Sequence of chain 23.A:
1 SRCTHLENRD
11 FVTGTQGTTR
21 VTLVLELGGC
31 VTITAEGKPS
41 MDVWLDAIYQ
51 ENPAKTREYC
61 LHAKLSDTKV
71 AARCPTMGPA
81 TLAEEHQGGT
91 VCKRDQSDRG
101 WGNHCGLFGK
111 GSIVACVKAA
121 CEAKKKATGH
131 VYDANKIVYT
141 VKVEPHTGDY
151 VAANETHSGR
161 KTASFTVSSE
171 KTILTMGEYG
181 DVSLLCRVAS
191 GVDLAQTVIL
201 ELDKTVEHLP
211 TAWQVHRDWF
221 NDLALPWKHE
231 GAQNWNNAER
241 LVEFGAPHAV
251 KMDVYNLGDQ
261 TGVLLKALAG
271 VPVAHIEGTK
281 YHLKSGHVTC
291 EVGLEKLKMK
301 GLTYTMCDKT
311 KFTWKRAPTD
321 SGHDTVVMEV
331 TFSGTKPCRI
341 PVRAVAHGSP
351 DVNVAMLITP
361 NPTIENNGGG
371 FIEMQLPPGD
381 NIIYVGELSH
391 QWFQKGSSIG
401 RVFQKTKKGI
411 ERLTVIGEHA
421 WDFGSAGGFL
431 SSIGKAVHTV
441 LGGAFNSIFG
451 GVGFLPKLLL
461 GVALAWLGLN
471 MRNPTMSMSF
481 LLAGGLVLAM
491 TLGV

Sequence of chain 23.B:
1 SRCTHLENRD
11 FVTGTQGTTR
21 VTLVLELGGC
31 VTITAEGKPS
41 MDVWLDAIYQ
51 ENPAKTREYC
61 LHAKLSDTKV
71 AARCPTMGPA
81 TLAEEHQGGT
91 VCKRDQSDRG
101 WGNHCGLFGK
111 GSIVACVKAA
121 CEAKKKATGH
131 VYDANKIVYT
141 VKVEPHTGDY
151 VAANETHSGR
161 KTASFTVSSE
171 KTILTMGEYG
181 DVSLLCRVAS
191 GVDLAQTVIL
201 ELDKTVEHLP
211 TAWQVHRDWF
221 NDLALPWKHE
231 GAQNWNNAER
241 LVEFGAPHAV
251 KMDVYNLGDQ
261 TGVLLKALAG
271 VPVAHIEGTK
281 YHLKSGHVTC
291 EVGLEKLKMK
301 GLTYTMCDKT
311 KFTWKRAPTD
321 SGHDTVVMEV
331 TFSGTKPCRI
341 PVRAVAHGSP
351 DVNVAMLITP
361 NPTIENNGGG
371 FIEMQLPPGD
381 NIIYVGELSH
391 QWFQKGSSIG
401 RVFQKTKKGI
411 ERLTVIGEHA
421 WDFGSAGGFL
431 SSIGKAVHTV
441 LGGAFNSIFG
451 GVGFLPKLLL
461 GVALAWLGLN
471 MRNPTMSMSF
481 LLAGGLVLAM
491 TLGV

Binding-site contacts:
Ligand atom C4 contacts residue ASN154 of chain 23.A at 4.2 Å.
Ligand atom O7 contacts residue ASN154 of chain 23.A at 3.4 Å (h-bond).
Ligand atom C5 contacts residue HIS104 of chain 23.B at 3.2 Å.
Ligand atom C4 contacts residue HIS104 of chain 23.B at 4.5 Å.
Ligand atom C1 contacts residue HIS104 of chain 23.B at 3.7 Å.
Ligand atom C1 contacts residue ASN154 of chain 23.A at 1.4 Å.
Ligand atom C6 contacts residue VAL250 of chain 23.B at 4.3 Å (hydrophobic).
Ligand atom N2 contacts residue ASN154 of chain 23.A at 2.9 Å (h-bond).
Ligand atom C6 contacts residue HIS104 of chain 23.B at 3.5 Å.
Ligand atom C8 contacts residue ASN154 of chain 23.A at 3.7 Å.
Ligand atom C5 contacts residue ASN154 of chain 23.A at 3.6 Å.
Ligand atom C3 contacts residue ASN154 of chain 23.A at 3.8 Å.
Ligand atom O5 contacts residue ASN154 of chain 23.A at 2.3 Å (h-bond).
Ligand atom C7 contacts residue ASN154 of chain 23.A at 3.4 Å.
Ligand atom C8 contacts residue HIS104 of chain 23.B at 4.5 Å.
Ligand atom C2 contacts residue ASN154 of chain 23.A at 2.4 Å.
Ligand atom O5 contacts residue HIS104 of chain 23.B at 3.1 Å.

This small molecule binds to this protein.
Small molecule (SMILES): CC(=O)N[C@H]1[C@H](O[C@H]2[C@H](O)[C@@H](NC(C)=O)CO[C@@H]2CO[C@@H]2O[C@@H](C)[C@@H](O)[C@@H](O)[C@@H]2O)O[C@H](CO)[C@@H](O)[C@@H]1O